Binding-site contacts:
Ligand atom N3 contacts residue PHE74 of chain 3.A at 4.0 Å.
Ligand atom N6 contacts residue GLY159 of chain 3.A at 4.1 Å.
Ligand atom C4 contacts residue ASP45 of chain 3.A at 3.6 Å.
Ligand atom N7 contacts residue TYR75 of chain 3.A at 4.1 Å.
Ligand atom CAH contacts residue ASP45 of chain 3.A at 4.0 Å.
Ligand atom N7 contacts residue LEU49 of chain 3.A at 4.5 Å.
Ligand atom N1 contacts residue SER158 of chain 3.A at 3.9 Å.
Ligand atom C5 contacts residue ALA162 of chain 3.A at 3.9 Å (hydrophobic).
Ligand atom NAA contacts residue LEU49 of chain 3.A at 4.3 Å.
Ligand atom N7 contacts residue ASP45 of chain 3.A at 3.9 Å.
Ligand atom C6 contacts residue TYR75 of chain 3.A at 4.1 Å (hydrophobic).
Ligand atom N9 contacts residue ASP45 of chain 3.A at 3.7 Å.
Ligand atom C2 contacts residue PHE74 of chain 3.A at 3.3 Å (hydrophobic).
Ligand atom N3 contacts residue THR161 of chain 3.A at 4.1 Å.
Ligand atom N6 contacts residue TYR75 of chain 3.A at 3.1 Å (h-bond).
Ligand atom N3 contacts residue ALA162 of chain 3.A at 4.4 Å.
Ligand atom C2 contacts residue ALA162 of chain 3.A at 4.0 Å (hydrophobic).
Ligand atom C5 contacts residue ASN122 of chain 3.A at 3.7 Å.
Ligand atom N7 contacts residue ASN122 of chain 3.A at 2.8 Å (h-bond).
Ligand atom N1 contacts residue PHE74 of chain 3.A at 3.7 Å.
Ligand atom N6 contacts residue ALA162 of chain 3.A at 4.3 Å.
Ligand atom N6 contacts residue THR161 of chain 3.A at 3.9 Å.
Ligand atom C6 contacts residue PHE74 of chain 3.A at 4.2 Å (hydrophobic).
Ligand atom C6 contacts residue ASN122 of chain 3.A at 3.6 Å.
Ligand atom C6 contacts residue SER158 of chain 3.A at 4.1 Å.
Ligand atom N6 contacts residue SER158 of chain 3.A at 3.3 Å (h-bond).
Ligand atom C8 contacts residue ASN122 of chain 3.A at 3.6 Å.
Ligand atom C6 contacts residue ALA162 of chain 3.A at 3.9 Å (hydrophobic).
Ligand atom C2 contacts residue THR161 of chain 3.A at 3.1 Å.
Ligand atom N7 contacts residue ALA162 of chain 3.A at 4.3 Å.
Ligand atom NAA contacts residue HIS223 of chain 3.A at 3.7 Å.
Ligand atom C4 contacts residue ALA162 of chain 3.A at 4.2 Å (hydrophobic).
Ligand atom N1 contacts residue THR161 of chain 3.A at 2.5 Å (h-bond).
Ligand atom N1 contacts residue ALA162 of chain 3.A at 3.9 Å.
Ligand atom N3 contacts residue ASP45 of chain 3.A at 4.0 Å.
Ligand atom C5 contacts residue ASP45 of chain 3.A at 4.1 Å.
Ligand atom C5 contacts residue TYR75 of chain 3.A at 4.3 Å (hydrophobic).
Ligand atom N6 contacts residue ASN122 of chain 3.A at 2.6 Å (h-bond).
Ligand atom C6 contacts residue THR161 of chain 3.A at 3.6 Å.
Ligand atom C8 contacts residue ASP45 of chain 3.A at 3.4 Å.

Sequence of chain 3.A:
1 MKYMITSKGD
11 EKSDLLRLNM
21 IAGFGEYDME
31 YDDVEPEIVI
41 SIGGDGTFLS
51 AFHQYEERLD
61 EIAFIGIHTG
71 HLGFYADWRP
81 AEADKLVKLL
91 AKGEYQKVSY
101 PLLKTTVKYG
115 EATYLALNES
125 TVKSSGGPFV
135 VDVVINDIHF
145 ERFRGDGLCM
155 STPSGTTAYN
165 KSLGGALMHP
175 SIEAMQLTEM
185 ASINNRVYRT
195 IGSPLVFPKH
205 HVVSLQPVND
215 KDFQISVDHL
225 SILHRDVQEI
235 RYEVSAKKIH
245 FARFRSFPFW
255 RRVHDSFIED

This protein binds this small molecule.
Small molecule (SMILES): [N-]=[N+]=NCCCCn1cnc2c(N)ncnc21